This small molecule binds to this protein.
Small molecule (SMILES): CC(=O)N[C@@H]1[C@@H](O)[C@H](O)[C@@H](CO)O[C@H]1O

Binding-site contacts:
Ligand atom N2 contacts residue LYS132 of chain 3.C at 3.8 Å.
Ligand atom O7 contacts residue SER119 of chain 3.C at 3.7 Å.
Ligand atom C8 contacts residue ASN121 of chain 3.C at 3.8 Å.
Ligand atom C3 contacts residue ASN121 of chain 3.C at 3.8 Å.
Ligand atom C1 contacts residue ASN121 of chain 3.C at 1.4 Å.
Ligand atom C6 contacts residue LYS130 of chain 3.C at 4.1 Å.
Ligand atom C2 contacts residue ASN121 of chain 3.C at 2.5 Å.
Ligand atom O7 contacts residue PHE120 of chain 3.C at 4.1 Å.
Ligand atom C8 contacts residue THR98 of chain 3.C at 3.2 Å.
Ligand atom C7 contacts residue THR98 of chain 3.C at 4.3 Å.
Ligand atom C4 contacts residue ASN121 of chain 3.C at 4.2 Å.
Ligand atom C7 contacts residue ASN121 of chain 3.C at 3.6 Å.
Ligand atom O7 contacts residue ASN121 of chain 3.C at 4.5 Å.
Ligand atom C7 contacts residue GLN100 of chain 3.C at 4.2 Å.
Ligand atom C7 contacts residue LYS132 of chain 3.C at 4.4 Å.
Ligand atom O7 contacts residue THR98 of chain 3.C at 4.4 Å.
Ligand atom O7 contacts residue GLN100 of chain 3.C at 3.3 Å.
Ligand atom O5 contacts residue ASN121 of chain 3.C at 2.3 Å (h-bond).
Ligand atom C5 contacts residue ASN121 of chain 3.C at 3.6 Å.
Ligand atom C8 contacts residue GLN100 of chain 3.C at 4.3 Å.
Ligand atom O6 contacts residue LYS130 of chain 3.C at 3.3 Å (salt-bridge).
Ligand atom O7 contacts residue LYS132 of chain 3.C at 4.1 Å.
Ligand atom N2 contacts residue ASN121 of chain 3.C at 3.0 Å (h-bond).

Sequence of chain 3.C:
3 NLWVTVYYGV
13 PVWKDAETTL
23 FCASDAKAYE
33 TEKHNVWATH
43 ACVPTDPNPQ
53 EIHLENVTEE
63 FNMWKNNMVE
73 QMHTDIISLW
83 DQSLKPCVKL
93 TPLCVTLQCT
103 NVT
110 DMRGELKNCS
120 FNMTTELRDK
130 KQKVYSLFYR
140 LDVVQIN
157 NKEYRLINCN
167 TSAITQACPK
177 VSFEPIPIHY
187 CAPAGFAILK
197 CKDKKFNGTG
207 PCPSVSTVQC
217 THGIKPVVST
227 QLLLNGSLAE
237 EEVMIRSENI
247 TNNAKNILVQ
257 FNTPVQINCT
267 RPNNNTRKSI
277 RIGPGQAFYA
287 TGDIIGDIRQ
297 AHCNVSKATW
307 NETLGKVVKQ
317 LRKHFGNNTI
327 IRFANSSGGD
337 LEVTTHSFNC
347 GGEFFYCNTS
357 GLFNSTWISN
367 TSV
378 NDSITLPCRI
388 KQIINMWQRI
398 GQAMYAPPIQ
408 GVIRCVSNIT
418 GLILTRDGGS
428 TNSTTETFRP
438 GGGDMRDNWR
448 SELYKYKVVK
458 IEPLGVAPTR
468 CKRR